A small-molecule ligand and the protein it binds are described below.
Small molecule (SMILES): CN(Cc1cnc2nc(N)nc(N)c2n1)c1ccc(C(=O)N[C@@H](CCC(=O)O)C(=O)O)cc1

Sequence of chain 1.C:
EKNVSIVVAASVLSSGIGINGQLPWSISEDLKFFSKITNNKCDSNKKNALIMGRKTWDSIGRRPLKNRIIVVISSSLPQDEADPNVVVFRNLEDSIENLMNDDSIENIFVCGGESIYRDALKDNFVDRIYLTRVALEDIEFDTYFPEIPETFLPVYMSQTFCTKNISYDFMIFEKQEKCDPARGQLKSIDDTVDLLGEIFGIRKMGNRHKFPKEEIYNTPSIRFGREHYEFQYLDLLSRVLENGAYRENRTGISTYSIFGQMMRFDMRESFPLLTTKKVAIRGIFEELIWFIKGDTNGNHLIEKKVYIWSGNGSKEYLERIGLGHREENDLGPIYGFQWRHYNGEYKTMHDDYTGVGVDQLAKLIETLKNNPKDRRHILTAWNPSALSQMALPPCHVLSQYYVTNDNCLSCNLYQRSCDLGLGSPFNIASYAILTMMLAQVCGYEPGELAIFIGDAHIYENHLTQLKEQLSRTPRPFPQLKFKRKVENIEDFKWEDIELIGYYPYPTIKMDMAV

Binding-site contacts:
Ligand atom N5 contacts residue NDP1 of chain 1.Q at 3.2 Å.
Ligand atom C8A contacts residue NDP1 of chain 1.Q at 3.1 Å.
Ligand atom N8 contacts residue ASP30 of chain 1.C at 3.6 Å (salt-bridge).
Ligand atom NA4 contacts residue TYR117 of chain 1.C at 3.4 Å (h-bond).
Ligand atom N3 contacts residue VAL7 of chain 1.C at 3.1 Å (h-bond).
Ligand atom NA4 contacts residue PHE34 of chain 1.C at 3.0 Å.
Ligand atom NA4 contacts residue VAL7 of chain 1.C at 2.9 Å (h-bond).
Ligand atom C2 contacts residue ALA9 of chain 1.C at 3.6 Å (hydrophobic).
Ligand atom C7 contacts residue LEU23 of chain 1.C at 3.4 Å (hydrophobic).
Ligand atom NA4 contacts residue NDP1 of chain 1.Q at 3.7 Å.
Ligand atom CM contacts residue THR56 of chain 1.C at 3.4 Å.
Ligand atom O2 contacts residue SER35 of chain 1.C at 3.5 Å.
Ligand atom O1 contacts residue ARG68 of chain 1.C at 3.2 Å (salt-bridge).
Ligand atom CG contacts residue SER35 of chain 1.C at 3.7 Å.
Ligand atom CT contacts residue ARG68 of chain 1.C at 3.5 Å.
Ligand atom N1 contacts residue ASP30 of chain 1.C at 3.2 Å (salt-bridge).
Ligand atom C4A contacts residue NDP1 of chain 1.Q at 2.9 Å.
Ligand atom N contacts residue LEU65 of chain 1.C at 3.6 Å.
Ligand atom N1 contacts residue NDP1 of chain 1.Q at 3.5 Å (h-bond).
Ligand atom C4 contacts residue PHE34 of chain 1.C at 3.2 Å (hydrophobic).
Ligand atom C4 contacts residue VAL7 of chain 1.C at 3.4 Å (hydrophobic).
Ligand atom C2 contacts residue VAL8 of chain 1.C at 3.3 Å (hydrophobic).
Ligand atom O1 contacts residue SER35 of chain 1.C at 3.5 Å.
Ligand atom C2 contacts residue NDP1 of chain 1.Q at 3.6 Å.
Ligand atom C4A contacts residue PHE34 of chain 1.C at 3.5 Å (hydrophobic).
Ligand atom N3 contacts residue VAL8 of chain 1.C at 3.1 Å.
Ligand atom NA4 contacts residue CYS111 of chain 1.C at 2.9 Å (h-bond).
Ligand atom NA2 contacts residue ASP30 of chain 1.C at 3.6 Å.
Ligand atom O2 contacts residue LEU65 of chain 1.C at 3.7 Å.
Ligand atom NA2 contacts residue VAL8 of chain 1.C at 2.7 Å (h-bond).
Ligand atom NA2 contacts residue ALA9 of chain 1.C at 3.5 Å (h-bond).
Ligand atom N1 contacts residue ALA9 of chain 1.C at 3.5 Å.
Ligand atom C6 contacts residue NDP1 of chain 1.Q at 3.6 Å.
Ligand atom N8 contacts residue NDP1 of chain 1.Q at 3.8 Å.
Ligand atom C4 contacts residue NDP1 of chain 1.Q at 3.1 Å.
Ligand atom N3 contacts residue NDP1 of chain 1.Q at 3.5 Å (h-bond).
Ligand atom N3 contacts residue PHE34 of chain 1.C at 3.5 Å.
Ligand atom CT contacts residue SER35 of chain 1.C at 3.7 Å.
Ligand atom O2 contacts residue ARG68 of chain 1.C at 2.9 Å (salt-bridge).
Ligand atom CT contacts residue LEU65 of chain 1.C at 3.7 Å (hydrophobic).